Binding-site contacts:
Ligand atom C5 contacts residue HIS230 of chain 3.A at 3.5 Å.
Ligand atom C6 contacts residue LEU244 of chain 3.A at 3.8 Å (hydrophobic).
Ligand atom O4 contacts residue HIS230 of chain 3.A at 2.8 Å (h-bond).
Ligand atom C5 contacts residue GLY227 of chain 3.A at 3.8 Å.
Ligand atom C1 contacts residue LEU253 of chain 5.A at 4.1 Å (hydrophobic).
Ligand atom O3 contacts residue GLY287 of chain 5.A at 4.5 Å.
Ligand atom C2 contacts residue GLY227 of chain 3.A at 3.7 Å.
Ligand atom C3 contacts residue LEU253 of chain 5.A at 4.4 Å (hydrophobic).
Ligand atom C4 contacts residue GLN231 of chain 3.A at 4.2 Å.
Ligand atom C6 contacts residue LEU244 of chain 5.A at 4.3 Å (hydrophobic).
Ligand atom C contacts residue LEU253 of chain 5.A at 4.1 Å (hydrophobic).
Ligand atom C5 contacts residue LEU244 of chain 5.A at 4.1 Å (hydrophobic).
Ligand atom C2 contacts residue PHE286 of chain 5.A at 3.7 Å (hydrophobic).
Ligand atom O3 contacts residue LEU244 of chain 5.A at 3.1 Å (h-bond).
Ligand atom C4 contacts residue GLY227 of chain 3.A at 3.9 Å.
Ligand atom C6 contacts residue GLY227 of chain 3.A at 3.6 Å.
Ligand atom C3 contacts residue PHE286 of chain 5.A at 3.7 Å (hydrophobic).
Ligand atom O4 contacts residue GLN231 of chain 3.A at 3.0 Å (h-bond).
Ligand atom C1 contacts residue GLY227 of chain 3.A at 3.6 Å.
Ligand atom C4 contacts residue HIS230 of chain 3.A at 3.5 Å.
Ligand atom C1 contacts residue LEU244 of chain 5.A at 4.2 Å (hydrophobic).
Ligand atom C3 contacts residue LEU244 of chain 5.A at 3.8 Å (hydrophobic).
Ligand atom C contacts residue MET223 of chain 3.A at 3.4 Å (hydrophobic).
Ligand atom C5 contacts residue LEU244 of chain 3.A at 3.8 Å (hydrophobic).
Ligand atom C2 contacts residue LEU244 of chain 5.A at 4.0 Å (hydrophobic).
Ligand atom O3 contacts residue GLN231 of chain 3.A at 4.1 Å.
Ligand atom C4 contacts residue LEU244 of chain 5.A at 3.9 Å (hydrophobic).
Ligand atom O3 contacts residue GLY245 of chain 5.A at 3.5 Å.
Ligand atom O4 contacts residue LEU244 of chain 5.A at 4.4 Å.
Ligand atom O4 contacts residue GLY227 of chain 3.A at 4.2 Å.
Ligand atom C3 contacts residue GLY227 of chain 3.A at 3.9 Å.
Ligand atom C contacts residue GLY227 of chain 3.A at 4.2 Å.
Ligand atom O3 contacts residue PHE286 of chain 5.A at 3.4 Å.
Ligand atom C2 contacts residue LEU253 of chain 5.A at 3.5 Å (hydrophobic).
Ligand atom C contacts residue LEU253 of chain 3.A at 3.8 Å (hydrophobic).

Sequence of chain 5.A:
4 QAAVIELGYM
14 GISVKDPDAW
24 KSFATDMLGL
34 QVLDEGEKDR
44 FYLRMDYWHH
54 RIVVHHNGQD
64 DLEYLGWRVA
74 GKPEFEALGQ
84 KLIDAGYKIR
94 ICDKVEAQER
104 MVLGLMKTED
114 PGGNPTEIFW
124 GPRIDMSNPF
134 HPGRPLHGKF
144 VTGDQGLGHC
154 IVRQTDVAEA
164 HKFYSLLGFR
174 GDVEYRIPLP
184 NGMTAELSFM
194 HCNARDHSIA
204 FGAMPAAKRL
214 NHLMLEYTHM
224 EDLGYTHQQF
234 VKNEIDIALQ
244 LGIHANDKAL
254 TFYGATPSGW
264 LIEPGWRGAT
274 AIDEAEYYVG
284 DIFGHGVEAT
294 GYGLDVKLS

A small-molecule ligand and the protein it binds are described below.
Small molecule (SMILES): Cc1ccc(O)c(O)c1

Sequence of chain 3.A:
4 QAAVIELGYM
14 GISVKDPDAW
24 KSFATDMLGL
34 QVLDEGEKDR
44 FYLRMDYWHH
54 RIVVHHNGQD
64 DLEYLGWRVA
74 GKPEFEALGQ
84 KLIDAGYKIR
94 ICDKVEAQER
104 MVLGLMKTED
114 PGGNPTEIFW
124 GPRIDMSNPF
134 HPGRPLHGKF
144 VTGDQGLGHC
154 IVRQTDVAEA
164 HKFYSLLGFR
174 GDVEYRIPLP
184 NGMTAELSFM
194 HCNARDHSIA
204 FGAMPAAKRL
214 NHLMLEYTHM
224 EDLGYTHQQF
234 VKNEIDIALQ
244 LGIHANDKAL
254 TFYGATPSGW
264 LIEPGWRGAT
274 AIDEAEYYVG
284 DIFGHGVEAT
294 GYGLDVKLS